Binding-site contacts:
Ligand atom C4 contacts residue ASN132 of chain 1.A at 4.1 Å.
Ligand atom O5 contacts residue THR110 of chain 1.A at 3.5 Å (h-bond).
Ligand atom C2 contacts residue THR110 of chain 1.A at 4.0 Å.
Ligand atom N2 contacts residue ASN132 of chain 1.A at 2.9 Å (h-bond).
Ligand atom C8 contacts residue ASN132 of chain 1.A at 4.4 Å.
Ligand atom C1 contacts residue THR110 of chain 1.A at 3.7 Å.
Ligand atom C7 contacts residue ASN132 of chain 1.A at 3.3 Å.
Ligand atom C3 contacts residue ASN132 of chain 1.A at 3.8 Å.
Ligand atom C1 contacts residue LEU156 of chain 1.A at 3.9 Å (hydrophobic).
Ligand atom C5 contacts residue LEU156 of chain 1.A at 4.2 Å (hydrophobic).
Ligand atom C2 contacts residue ASN132 of chain 1.A at 2.4 Å.
Ligand atom O7 contacts residue THR110 of chain 1.A at 4.1 Å.
Ligand atom O5 contacts residue LEU156 of chain 1.A at 3.9 Å.
Ligand atom C1 contacts residue ASN132 of chain 1.A at 1.4 Å.
Ligand atom O5 contacts residue ASN132 of chain 1.A at 2.3 Å (h-bond).
Ligand atom C5 contacts residue ASN132 of chain 1.A at 3.6 Å.
Ligand atom C6 contacts residue SER134 of chain 1.A at 4.3 Å.
Ligand atom O7 contacts residue ASN132 of chain 1.A at 3.4 Å (h-bond).
Ligand atom O6 contacts residue SER134 of chain 1.A at 3.7 Å.

The protein below binds the small molecule below.
Small molecule (SMILES): CC(=O)N[C@H]1[C@H](O[C@H]2[C@H](O)[C@@H](NC(C)=O)CO[C@@H]2CO)O[C@H](CO)[C@@H](O)[C@@H]1O

Sequence of chain 1.A:
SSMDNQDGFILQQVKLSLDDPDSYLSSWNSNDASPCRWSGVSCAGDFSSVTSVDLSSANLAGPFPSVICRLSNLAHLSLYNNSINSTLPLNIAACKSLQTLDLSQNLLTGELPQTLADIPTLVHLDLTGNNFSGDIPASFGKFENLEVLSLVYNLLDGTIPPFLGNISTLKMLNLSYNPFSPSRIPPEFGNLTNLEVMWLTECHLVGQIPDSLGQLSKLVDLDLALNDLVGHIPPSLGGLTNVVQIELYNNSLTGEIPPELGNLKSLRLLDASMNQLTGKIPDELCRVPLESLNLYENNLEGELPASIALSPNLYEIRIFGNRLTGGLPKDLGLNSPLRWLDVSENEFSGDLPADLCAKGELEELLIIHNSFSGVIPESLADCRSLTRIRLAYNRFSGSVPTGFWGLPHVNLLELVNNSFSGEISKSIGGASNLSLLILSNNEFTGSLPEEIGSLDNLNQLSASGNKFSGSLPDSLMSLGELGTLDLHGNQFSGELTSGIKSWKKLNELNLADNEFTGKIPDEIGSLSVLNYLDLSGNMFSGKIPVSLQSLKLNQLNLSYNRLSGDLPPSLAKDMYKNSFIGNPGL